Sequence of chain 3.A:
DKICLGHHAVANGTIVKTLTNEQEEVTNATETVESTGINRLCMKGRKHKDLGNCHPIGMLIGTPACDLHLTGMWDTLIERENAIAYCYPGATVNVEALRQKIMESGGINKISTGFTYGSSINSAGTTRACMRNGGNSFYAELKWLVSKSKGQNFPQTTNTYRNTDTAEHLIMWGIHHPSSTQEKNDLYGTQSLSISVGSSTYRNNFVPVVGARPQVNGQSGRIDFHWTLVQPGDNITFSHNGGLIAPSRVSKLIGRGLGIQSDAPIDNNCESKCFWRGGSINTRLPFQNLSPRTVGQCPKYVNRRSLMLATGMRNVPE

Sequence of chain 3.C:
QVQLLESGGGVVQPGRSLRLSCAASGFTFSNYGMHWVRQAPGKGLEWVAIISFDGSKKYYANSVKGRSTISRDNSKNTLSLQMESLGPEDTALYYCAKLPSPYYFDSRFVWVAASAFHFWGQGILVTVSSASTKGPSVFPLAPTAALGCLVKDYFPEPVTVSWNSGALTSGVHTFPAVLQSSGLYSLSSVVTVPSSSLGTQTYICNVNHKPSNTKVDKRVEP

Binding-site contacts:
Ligand atom C7 contacts residue ASN28 of chain 3.A at 3.2 Å.
Ligand atom C4 contacts residue ASN28 of chain 3.A at 4.2 Å.
Ligand atom C2 contacts residue ASN28 of chain 3.A at 2.5 Å.
Ligand atom O6 contacts residue VAL110 of chain 3.C at 4.5 Å.
Ligand atom C1 contacts residue ASN28 of chain 3.A at 1.4 Å.
Ligand atom C6 contacts residue PHE109 of chain 3.C at 3.2 Å (hydrophobic).
Ligand atom C5 contacts residue PHE109 of chain 3.C at 4.2 Å (hydrophobic).
Ligand atom C6 contacts residue VAL112 of chain 3.C at 4.3 Å (hydrophobic).
Ligand atom O6 contacts residue VAL112 of chain 3.C at 3.1 Å (h-bond).
Ligand atom C8 contacts residue ASN28 of chain 3.A at 4.4 Å.
Ligand atom O5 contacts residue PHE109 of chain 3.C at 3.9 Å.
Ligand atom N2 contacts residue ASN28 of chain 3.A at 3.0 Å (h-bond).
Ligand atom O7 contacts residue ASN28 of chain 3.A at 3.0 Å (h-bond).
Ligand atom C3 contacts residue ASN28 of chain 3.A at 3.8 Å.
Ligand atom O5 contacts residue ASN28 of chain 3.A at 2.3 Å (h-bond).
Ligand atom O6 contacts residue ALA113 of chain 3.C at 4.3 Å.
Ligand atom O6 contacts residue PHE109 of chain 3.C at 2.6 Å (h-bond).
Ligand atom C5 contacts residue ASN28 of chain 3.A at 3.6 Å.

A protein and the small-molecule ligand that binds it are described below.
Small molecule (SMILES): CC(=O)N[C@@H]1[C@@H](O)[C@H](O)[C@@H](CO)O[C@H]1O